Sequence of chain 38.C:
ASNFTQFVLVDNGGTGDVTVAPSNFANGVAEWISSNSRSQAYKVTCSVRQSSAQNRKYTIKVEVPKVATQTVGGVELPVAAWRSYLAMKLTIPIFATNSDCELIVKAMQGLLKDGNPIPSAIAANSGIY

Binding-site contacts:
Ligand atom N1 contacts residue SER47 of chain 12.C at 2.7 Å (h-bond).
Ligand atom N6 contacts residue THR45 of chain 12.C at 2.8 Å (h-bond).
Ligand atom OP2 contacts residue LYS89 of chain 38.C at 3.5 Å (salt-bridge).
Ligand atom OP2 contacts residue LYS57 of chain 38.C at 3.0 Å (salt-bridge).
Ligand atom P contacts residue SER51 of chain 38.C at 3.2 Å.
Ligand atom C2 contacts residue SER47 of chain 12.C at 3.2 Å.
Ligand atom N1 contacts residue THR59 of chain 12.C at 3.4 Å.
Ligand atom N7 contacts residue TYR85 of chain 12.C at 3.8 Å.
Ligand atom OP2 contacts residue LYS57 of chain 38.C at 3.5 Å (salt-bridge).
Ligand atom P contacts residue LYS57 of chain 38.C at 3.1 Å.
Ligand atom OP1 contacts residue LYS57 of chain 38.C at 2.9 Å.
Ligand atom C6 contacts residue THR59 of chain 12.C at 3.5 Å.
Ligand atom O3' contacts residue SER51 of chain 38.C at 3.3 Å (h-bond).
Ligand atom C5' contacts residue ARG49 of chain 38.C at 2.6 Å.
Ligand atom O3' contacts residue ARG49 of chain 38.C at 3.6 Å (salt-bridge).
Ligand atom OP1 contacts residue ASN55 of chain 38.C at 3.2 Å.
Ligand atom OP2 contacts residue SER51 of chain 38.C at 3.3 Å (h-bond).
Ligand atom OP2 contacts residue THR91 of chain 38.C at 3.7 Å.
Ligand atom N7 contacts residue LYS61 of chain 12.C at 3.4 Å.
Ligand atom N6 contacts residue THR59 of chain 12.C at 2.7 Å (h-bond).
Ligand atom O5' contacts residue LYS89 of chain 38.C at 3.2 Å (salt-bridge).
Ligand atom C8 contacts residue LYS61 of chain 12.C at 3.6 Å.
Ligand atom OP1 contacts residue LYS89 of chain 38.C at 3.5 Å (salt-bridge).
Ligand atom P contacts residue ARG49 of chain 38.C at 3.7 Å.
Ligand atom C6 contacts residue THR45 of chain 12.C at 3.4 Å.
Ligand atom N7 contacts residue THR45 of chain 12.C at 2.7 Å (h-bond).
Ligand atom O4' contacts residue LYS61 of chain 12.C at 3.7 Å.
Ligand atom C5 contacts residue THR45 of chain 12.C at 3.4 Å.
Ligand atom OP2 contacts residue TYR85 of chain 12.C at 2.6 Å (h-bond).
Ligand atom C5' contacts residue LYS57 of chain 38.C at 3.8 Å.
Ligand atom OP1 contacts residue SER51 of chain 38.C at 2.7 Å (h-bond).
Ligand atom O5' contacts residue ARG49 of chain 38.C at 3.6 Å (salt-bridge).
Ligand atom N9 contacts residue LYS61 of chain 12.C at 3.8 Å.
Ligand atom C4' contacts residue ARG49 of chain 38.C at 3.6 Å.
Ligand atom OP1 contacts residue ARG49 of chain 38.C at 2.6 Å (salt-bridge).
Ligand atom OP1 contacts residue ASN55 of chain 38.C at 3.0 Å (h-bond).
Ligand atom O5' contacts residue LYS57 of chain 38.C at 2.8 Å (salt-bridge).
Ligand atom N6 contacts residue CYS46 of chain 12.C at 3.6 Å (h-bond).
Ligand atom OP1 contacts residue SER52 of chain 38.C at 3.1 Å.
Ligand atom OP2 contacts residue LYS43 of chain 12.C at 2.7 Å (salt-bridge).

Sequence of chain 12.C:
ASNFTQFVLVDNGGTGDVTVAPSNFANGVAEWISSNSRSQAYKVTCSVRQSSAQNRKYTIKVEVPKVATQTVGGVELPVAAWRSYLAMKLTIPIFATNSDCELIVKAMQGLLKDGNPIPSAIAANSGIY

A small-molecule ligand and the protein it binds are described below.
Small molecule (SMILES): Nc1ccn([C@@H]2O[C@H](CO[P](=O)(O)O[C@H]3[C@@H](O)[C@H](n4cnc5c(N)ncnc54)O[C@@H]3CO[P](=O)(O)O[C@H]3[C@@H](O)[C@H](n4cnc5c(=O)nc(N)[nH]c54)O[C@@H]3CO[P](=O)(O)O[C@H]3[C@@H](O)[C@H](n4cnc5c(N)ncnc54)O[C@@H]3CO[P](=O)(O)O[C@H]3[C@@H](O)[C@H](n4cnc5c(N)ncnc54)O[C@@H]3CO[P](=O)(O)O[C@H]3[C@@H](O)[C@H](n4ccc(=O)[nH]c4=O)O[C@@H]3CO[P](=O)(O)O[C@H]3[C@@H](O)[C@H](n4ccc(N)nc4=O)O[C@@H]3CO[P](=O)(O)O[C@H]3[C@@H](O)[C@H](n4ccc(=O)[nH]c4=O)O[C@@H]3CO[P](=O)(O)O[C@H]3[C@@H](O)[C@H](n4cnc5c(=O)nc(N)[nH]c54)O[C@@H]3CO)[C@@H](O)[C@H]2O)c(=O)n1